A small-molecule ligand and the protein it binds are described below.
Small molecule (SMILES): COc1cc(CCNC(=O)c2nc(-c3cccc(C(F)(F)F)c3)[nH]c(=O)c2O)ccn1

Sequence of chain 1.A:
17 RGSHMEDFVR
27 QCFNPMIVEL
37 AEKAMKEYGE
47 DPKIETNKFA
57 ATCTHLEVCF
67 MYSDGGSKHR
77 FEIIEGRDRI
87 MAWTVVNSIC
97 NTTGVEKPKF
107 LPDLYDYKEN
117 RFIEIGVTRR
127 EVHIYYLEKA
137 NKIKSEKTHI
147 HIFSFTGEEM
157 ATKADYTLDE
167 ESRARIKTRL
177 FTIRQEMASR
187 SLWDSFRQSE

Binding-site contacts:
Ligand atom C14 contacts residue HIS61 of chain 1.A at 3.2 Å.
Ligand atom N16 contacts residue TYR131 of chain 1.A at 3.3 Å (h-bond).
Ligand atom C01 contacts residue LYS54 of chain 1.A at 3.9 Å.
Ligand atom C11 contacts residue MN1 of chain 1.C at 3.8 Å.
Ligand atom C14 contacts residue MN1 of chain 1.B at 2.8 Å.
Ligand atom O15 contacts residue GLU120 of chain 1.A at 3.2 Å (salt-bridge).
Ligand atom O13 contacts residue GLU120 of chain 1.A at 3.0 Å (salt-bridge).
Ligand atom O10 contacts residue MN1 of chain 1.C at 2.4 Å.
Ligand atom O02 contacts residue TYR44 of chain 1.A at 3.6 Å.
Ligand atom O02 contacts residue GLU46 of chain 1.A at 3.9 Å.
Ligand atom O10 contacts residue GLU81 of chain 1.A at 4.0 Å.
Ligand atom O13 contacts residue MN1 of chain 1.C at 2.3 Å.
Ligand atom C05 contacts residue TYR44 of chain 1.A at 3.7 Å (hydrophobic).
Ligand atom O15 contacts residue TYR131 of chain 1.A at 3.9 Å.
Ligand atom C14 contacts residue TYR131 of chain 1.A at 3.9 Å (hydrophobic).
Ligand atom C14 contacts residue ILE121 of chain 1.A at 3.8 Å (hydrophobic).
Ligand atom C01 contacts residue MET41 of chain 1.A at 3.8 Å (hydrophobic).
Ligand atom C12 contacts residue MN1 of chain 1.B at 2.9 Å.
Ligand atom O15 contacts residue HIS61 of chain 1.A at 2.6 Å (h-bond).
Ligand atom O15 contacts residue MN1 of chain 1.B at 2.0 Å.
Ligand atom C30 contacts residue LYS54 of chain 1.A at 3.9 Å.
Ligand atom O15 contacts residue ASP109 of chain 1.A at 4.1 Å.
Ligand atom C01 contacts residue GLU46 of chain 1.A at 3.3 Å.
Ligand atom O13 contacts residue ASP109 of chain 1.A at 3.0 Å (salt-bridge).
Ligand atom C06 contacts residue TYR44 of chain 1.A at 3.6 Å (hydrophobic).
Ligand atom O13 contacts residue MN1 of chain 1.B at 2.3 Å.
Ligand atom C04 contacts residue TYR44 of chain 1.A at 3.4 Å (hydrophobic).
Ligand atom O13 contacts residue HIS61 of chain 1.A at 3.3 Å.
Ligand atom N31 contacts residue LYS54 of chain 1.A at 3.5 Å.
Ligand atom C12 contacts residue MN1 of chain 1.C at 3.4 Å.
Ligand atom O02 contacts residue ALA40 of chain 1.A at 3.7 Å.
Ligand atom N31 contacts residue GLU46 of chain 1.A at 3.5 Å (salt-bridge).
Ligand atom O15 contacts residue ILE121 of chain 1.A at 2.7 Å (h-bond).
Ligand atom C03 contacts residue TYR44 of chain 1.A at 3.8 Å (hydrophobic).
Ligand atom C12 contacts residue GLU120 of chain 1.A at 3.7 Å.
Ligand atom C21 contacts residue ARG125 of chain 1.A at 4.1 Å.
Ligand atom F28 contacts residue LYS54 of chain 1.A at 3.7 Å.
Ligand atom C09 contacts residue MN1 of chain 1.C at 3.4 Å.
Ligand atom C12 contacts residue HIS61 of chain 1.A at 3.5 Å.
Ligand atom C14 contacts residue GLU120 of chain 1.A at 3.8 Å.